This small molecule binds to this protein.
Small molecule (SMILES): COc1ccccc1C1=C(Nc2ccc(C(=O)c3ccccc3)cc2)C(=O)NC1=O

Sequence of chain 1.C:
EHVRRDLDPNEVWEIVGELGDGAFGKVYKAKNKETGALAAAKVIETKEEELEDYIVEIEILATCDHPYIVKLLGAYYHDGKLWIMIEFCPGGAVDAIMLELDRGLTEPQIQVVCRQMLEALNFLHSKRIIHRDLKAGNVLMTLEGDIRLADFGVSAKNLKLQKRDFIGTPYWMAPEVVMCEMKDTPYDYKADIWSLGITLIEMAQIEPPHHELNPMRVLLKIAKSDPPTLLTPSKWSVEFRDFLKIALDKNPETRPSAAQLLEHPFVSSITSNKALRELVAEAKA

Binding-site contacts:
Ligand atom C7 contacts residue LEU149 of chain 1.C at 3.7 Å (hydrophobic).
Ligand atom C contacts residue EDO1 of chain 1.M at 3.7 Å.
Ligand atom C contacts residue LEU149 of chain 1.C at 3.8 Å (hydrophobic).
Ligand atom C contacts residue ASN147 of chain 1.C at 3.7 Å.
Ligand atom C21 contacts residue ASP29 of chain 1.C at 3.3 Å.
Ligand atom C23 contacts residue EDO1 of chain 1.M at 3.7 Å.
Ligand atom C18 contacts residue GLY28 of chain 1.C at 3.8 Å.
Ligand atom C contacts residue GLY146 of chain 1.C at 3.1 Å.
Ligand atom C10 contacts residue LEU149 of chain 1.C at 3.7 Å (hydrophobic).
Ligand atom C18 contacts residue EDO1 of chain 1.M at 3.6 Å.
Ligand atom N1 contacts residue LEU149 of chain 1.C at 3.8 Å.
Ligand atom C14 contacts residue LEU27 of chain 1.C at 3.5 Å (hydrophobic).
Ligand atom C10 contacts residue GLU96 of chain 1.C at 3.7 Å.
Ligand atom O contacts residue LEU149 of chain 1.C at 3.7 Å.
Ligand atom C3 contacts residue ASP160 of chain 1.C at 3.6 Å.
Ligand atom O2 contacts residue LEU149 of chain 1.C at 3.8 Å.
Ligand atom N contacts residue ALA48 of chain 1.C at 3.5 Å.
Ligand atom C17 contacts residue EDO1 of chain 1.M at 3.6 Å.
Ligand atom C14 contacts residue EDO1 of chain 1.M at 3.8 Å.
Ligand atom O1 contacts residue ILE95 of chain 1.C at 3.1 Å.
Ligand atom N contacts residue LEU149 of chain 1.C at 3.5 Å.
Ligand atom C20 contacts residue ASP29 of chain 1.C at 3.0 Å.
Ligand atom C12 contacts residue LEU27 of chain 1.C at 3.9 Å (hydrophobic).
Ligand atom C9 contacts residue LEU149 of chain 1.C at 3.4 Å (hydrophobic).
Ligand atom C15 contacts residue EDO1 of chain 1.M at 3.6 Å.
Ligand atom C17 contacts residue LEU27 of chain 1.C at 3.3 Å (hydrophobic).
Ligand atom C9 contacts residue ALA48 of chain 1.C at 3.7 Å (hydrophobic).
Ligand atom O2 contacts residue PHE97 of chain 1.C at 3.4 Å.
Ligand atom C19 contacts residue GLY28 of chain 1.C at 3.5 Å.
Ligand atom C4 contacts residue VAL35 of chain 1.C at 3.6 Å (hydrophobic).
Ligand atom O3 contacts residue EDO1 of chain 1.M at 3.7 Å.
Ligand atom O2 contacts residue CYS98 of chain 1.C at 2.9 Å (h-bond).
Ligand atom C13 contacts residue LEU27 of chain 1.C at 3.6 Å (hydrophobic).
Ligand atom N contacts residue GLU96 of chain 1.C at 2.8 Å (salt-bridge).
Ligand atom O contacts residue ALA159 of chain 1.C at 3.6 Å.
Ligand atom O2 contacts residue GLU96 of chain 1.C at 3.8 Å.
Ligand atom C8 contacts residue LEU149 of chain 1.C at 3.5 Å (hydrophobic).
Ligand atom C10 contacts residue ALA48 of chain 1.C at 3.5 Å (hydrophobic).
Ligand atom C9 contacts residue GLU96 of chain 1.C at 3.7 Å.
Ligand atom O3 contacts residue LEU27 of chain 1.C at 3.4 Å (h-bond).